Binding-site contacts:
Ligand atom C1 contacts residue THR236 of chain 1.A at 4.3 Å.
Ligand atom O7 contacts residue ASN234 of chain 1.A at 4.2 Å.
Ligand atom C5 contacts residue ASN234 of chain 1.A at 3.7 Å.
Ligand atom C3 contacts residue ASN234 of chain 1.A at 3.8 Å.
Ligand atom C7 contacts residue ASN234 of chain 1.A at 3.8 Å.
Ligand atom C2 contacts residue ASN234 of chain 1.A at 2.5 Å.
Ligand atom N2 contacts residue ASN234 of chain 1.A at 2.9 Å (h-bond).
Ligand atom C4 contacts residue ASN234 of chain 1.A at 4.3 Å.
Ligand atom O5 contacts residue ASN234 of chain 1.A at 2.4 Å (h-bond).
Ligand atom O6 contacts residue THR236 of chain 1.A at 4.0 Å.
Ligand atom C1 contacts residue ASN234 of chain 1.A at 1.4 Å.
Ligand atom O5 contacts residue THR236 of chain 1.A at 4.1 Å.

Sequence of chain 1.A:
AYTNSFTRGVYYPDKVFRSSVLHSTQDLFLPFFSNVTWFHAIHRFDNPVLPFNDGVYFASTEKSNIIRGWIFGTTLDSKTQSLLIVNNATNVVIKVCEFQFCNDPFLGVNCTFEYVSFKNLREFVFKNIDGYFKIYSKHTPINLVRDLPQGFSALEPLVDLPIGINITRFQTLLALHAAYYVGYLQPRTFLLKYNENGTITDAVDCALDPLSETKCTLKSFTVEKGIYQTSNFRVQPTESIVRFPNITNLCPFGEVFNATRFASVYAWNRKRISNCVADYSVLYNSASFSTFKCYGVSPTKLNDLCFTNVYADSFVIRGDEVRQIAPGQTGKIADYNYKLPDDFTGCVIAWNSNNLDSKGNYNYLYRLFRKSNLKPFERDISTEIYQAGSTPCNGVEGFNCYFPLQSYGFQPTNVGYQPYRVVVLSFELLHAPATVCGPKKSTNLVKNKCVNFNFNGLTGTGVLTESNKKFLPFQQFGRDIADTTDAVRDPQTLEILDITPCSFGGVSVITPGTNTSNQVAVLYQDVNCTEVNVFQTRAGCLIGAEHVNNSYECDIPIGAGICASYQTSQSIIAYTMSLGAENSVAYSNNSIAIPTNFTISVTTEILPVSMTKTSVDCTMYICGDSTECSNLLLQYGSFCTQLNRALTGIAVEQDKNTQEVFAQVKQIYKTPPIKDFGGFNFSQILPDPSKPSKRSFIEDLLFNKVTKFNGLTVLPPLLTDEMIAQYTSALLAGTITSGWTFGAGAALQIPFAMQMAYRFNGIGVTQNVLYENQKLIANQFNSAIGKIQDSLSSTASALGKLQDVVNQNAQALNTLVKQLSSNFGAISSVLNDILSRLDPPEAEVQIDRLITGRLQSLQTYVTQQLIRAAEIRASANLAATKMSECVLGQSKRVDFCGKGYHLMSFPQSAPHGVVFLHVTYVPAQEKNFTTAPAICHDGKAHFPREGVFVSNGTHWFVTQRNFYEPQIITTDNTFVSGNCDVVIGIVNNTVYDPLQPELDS

The protein below binds the small molecule below.
Small molecule (SMILES): CC(=O)N[C@H]1[C@H](O[C@H]2[C@H](O)[C@@H](NC(C)=O)CO[C@@H]2CO)O[C@H](CO)[C@@H](O)[C@@H]1O